Binding-site contacts:
Ligand atom C17 contacts residue ILE184 of chain 3.A at 3.4 Å (hydrophobic).
Ligand atom C08 contacts residue MET241 of chain 3.A at 3.6 Å (hydrophobic).
Ligand atom O10 contacts residue ILE95 of chain 3.A at 3.3 Å.
Ligand atom C08 contacts residue ALA117 of chain 3.A at 3.8 Å (hydrophobic).
Ligand atom C22 contacts residue ALA145 of chain 3.A at 3.6 Å (hydrophobic).
Ligand atom C07 contacts residue TYR193 of chain 3.A at 3.6 Å (hydrophobic).
Ligand atom C30 contacts residue TYR193 of chain 3.A at 3.8 Å (hydrophobic).
Ligand atom F24 contacts residue ILE182 of chain 3.A at 3.6 Å.
Ligand atom F25 contacts residue VAL171 of chain 3.A at 3.1 Å.
Ligand atom C22 contacts residue ALA169 of chain 3.A at 3.5 Å (hydrophobic).
Ligand atom C05 contacts residue TYR193 of chain 3.A at 3.3 Å (hydrophobic).
Ligand atom F26 contacts residue ALA145 of chain 3.A at 2.9 Å.
Ligand atom N19 contacts residue LEU220 of chain 3.A at 3.1 Å.
Ligand atom C22 contacts residue PHE147 of chain 3.A at 3.8 Å (hydrophobic).
Ligand atom N02 contacts residue THR97 of chain 3.A at 3.4 Å.
Ligand atom C04 contacts residue TYR193 of chain 3.A at 3.8 Å (hydrophobic).
Ligand atom N28 contacts residue TYR193 of chain 3.A at 3.4 Å.
Ligand atom F24 contacts residue ALA169 of chain 3.A at 3.3 Å.
Ligand atom N20 contacts residue ILE182 of chain 3.A at 3.3 Å.
Ligand atom N02 contacts residue PHE115 of chain 3.A at 3.6 Å.
Ligand atom C29 contacts residue TYR193 of chain 3.A at 3.5 Å (hydrophobic).
Ligand atom N20 contacts residue PHE147 of chain 3.A at 3.4 Å.
Ligand atom N20 contacts residue ILE184 of chain 3.A at 3.8 Å.
Ligand atom O01 contacts residue PHE115 of chain 3.A at 3.5 Å.
Ligand atom O01 contacts residue THR97 of chain 3.A at 3.6 Å.
Ligand atom C12 contacts residue ILE119 of chain 3.A at 3.4 Å (hydrophobic).
Ligand atom C29 contacts residue VAL195 of chain 3.A at 3.4 Å (hydrophobic).
Ligand atom C30 contacts residue PHE115 of chain 3.A at 3.6 Å (hydrophobic).
Ligand atom C14 contacts residue ILE119 of chain 3.A at 3.6 Å (hydrophobic).
Ligand atom C13 contacts residue ILE119 of chain 3.A at 3.4 Å (hydrophobic).
Ligand atom C16 contacts residue ILE184 of chain 3.A at 3.2 Å (hydrophobic).
Ligand atom F25 contacts residue ALA145 of chain 3.A at 3.0 Å.
Ligand atom C21 contacts residue PHE147 of chain 3.A at 3.8 Å (hydrophobic).
Ligand atom C29 contacts residue SER194 of chain 3.A at 3.5 Å.
Ligand atom C21 contacts residue ILE182 of chain 3.A at 3.4 Å (hydrophobic).
Ligand atom F26 contacts residue ALA169 of chain 3.A at 2.5 Å.
Ligand atom F26 contacts residue MET146 of chain 3.A at 3.2 Å.
Ligand atom F26 contacts residue PHE147 of chain 3.A at 2.6 Å.
Ligand atom O23 contacts residue LEU220 of chain 3.A at 3.2 Å.
Ligand atom C06 contacts residue TYR193 of chain 3.A at 3.8 Å (hydrophobic).

Sequence of chain 3.A:
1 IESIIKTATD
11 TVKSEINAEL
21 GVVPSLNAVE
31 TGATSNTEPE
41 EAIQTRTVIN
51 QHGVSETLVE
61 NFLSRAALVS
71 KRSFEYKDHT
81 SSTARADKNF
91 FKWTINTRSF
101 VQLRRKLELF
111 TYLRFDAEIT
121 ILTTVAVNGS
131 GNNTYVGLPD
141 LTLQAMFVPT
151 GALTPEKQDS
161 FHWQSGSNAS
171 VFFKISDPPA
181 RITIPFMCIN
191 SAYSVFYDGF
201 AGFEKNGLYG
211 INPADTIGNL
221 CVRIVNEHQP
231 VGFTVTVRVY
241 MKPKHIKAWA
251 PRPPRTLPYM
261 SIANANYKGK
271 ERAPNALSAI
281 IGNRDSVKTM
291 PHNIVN

Sequence of chain 3.B:
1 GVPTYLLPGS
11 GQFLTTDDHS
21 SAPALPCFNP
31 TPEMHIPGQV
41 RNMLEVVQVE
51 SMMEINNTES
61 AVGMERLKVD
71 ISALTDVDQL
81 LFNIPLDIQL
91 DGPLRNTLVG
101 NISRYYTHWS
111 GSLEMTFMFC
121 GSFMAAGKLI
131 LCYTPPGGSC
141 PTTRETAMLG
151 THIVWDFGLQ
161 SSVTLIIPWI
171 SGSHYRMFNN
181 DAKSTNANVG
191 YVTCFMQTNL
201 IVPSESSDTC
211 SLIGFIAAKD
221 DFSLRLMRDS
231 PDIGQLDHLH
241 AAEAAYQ

A small-molecule ligand and the protein it binds are described below.
Small molecule (SMILES): Cc1cc(-c2noc(C(F)(F)F)n2)ccc1OCCCc1cc(C(=O)N(C)C)no1